Sequence of chain 1.A:
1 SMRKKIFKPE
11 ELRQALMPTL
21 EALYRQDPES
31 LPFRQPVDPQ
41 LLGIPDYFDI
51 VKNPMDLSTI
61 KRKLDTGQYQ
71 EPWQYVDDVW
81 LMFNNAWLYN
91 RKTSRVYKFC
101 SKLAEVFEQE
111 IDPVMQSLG

Binding-site contacts:
Ligand atom C12 contacts residue VAL96 of chain 1.A at 3.8 Å (hydrophobic).
Ligand atom O1 contacts residue PRO32 of chain 1.A at 3.0 Å (h-bond).
Ligand atom N1 contacts residue PRO32 of chain 1.A at 2.8 Å (h-bond).
Ligand atom CL contacts residue PHE99 of chain 1.A at 4.0 Å.
Ligand atom C5 contacts residue LEU31 of chain 1.A at 3.9 Å (hydrophobic).
Ligand atom C15 contacts residue VAL96 of chain 1.A at 4.0 Å (hydrophobic).
Ligand atom C17 contacts residue TYR89 of chain 1.A at 3.5 Å (hydrophobic).
Ligand atom C7 contacts residue PRO32 of chain 1.A at 3.9 Å (hydrophobic).
Ligand atom N contacts residue LEU42 of chain 1.A at 3.8 Å.
Ligand atom C6 contacts residue PRO32 of chain 1.A at 3.8 Å (hydrophobic).
Ligand atom C17 contacts residue TYR47 of chain 1.A at 3.7 Å (hydrophobic).
Ligand atom C14 contacts residue VAL96 of chain 1.A at 3.8 Å (hydrophobic).
Ligand atom C17 contacts residue ASN90 of chain 1.A at 3.5 Å.
Ligand atom O1 contacts residue GLN35 of chain 1.A at 3.6 Å.
Ligand atom C14 contacts residue ASN90 of chain 1.A at 4.0 Å.
Ligand atom C10 contacts residue PRO32 of chain 1.A at 3.8 Å (hydrophobic).
Ligand atom C11 contacts residue PRO32 of chain 1.A at 3.9 Å (hydrophobic).
Ligand atom C17 contacts residue ILE44 of chain 1.A at 3.8 Å (hydrophobic).
Ligand atom C18 contacts residue VAL96 of chain 1.A at 3.9 Å (hydrophobic).
Ligand atom O2 contacts residue VAL96 of chain 1.A at 3.8 Å.
Ligand atom C5 contacts residue PRO32 of chain 1.A at 3.9 Å (hydrophobic).
Ligand atom C16 contacts residue ASN90 of chain 1.A at 3.6 Å.
Ligand atom C12 contacts residue LEU42 of chain 1.A at 4.0 Å (hydrophobic).
Ligand atom C19 contacts residue VAL37 of chain 1.A at 3.5 Å (hydrophobic).
Ligand atom C6 contacts residue ARG95 of chain 1.A at 3.9 Å.
Ligand atom C7 contacts residue ARG95 of chain 1.A at 4.0 Å.
Ligand atom C19 contacts residue PHE33 of chain 1.A at 3.8 Å (hydrophobic).
Ligand atom O contacts residue LEU42 of chain 1.A at 3.2 Å.
Ligand atom C19 contacts residue VAL96 of chain 1.A at 3.9 Å (hydrophobic).
Ligand atom C18 contacts residue PRO32 of chain 1.A at 3.7 Å (hydrophobic).
Ligand atom C13 contacts residue LEU42 of chain 1.A at 3.6 Å (hydrophobic).
Ligand atom C16 contacts residue VAL37 of chain 1.A at 4.0 Å (hydrophobic).
Ligand atom O2 contacts residue ASN90 of chain 1.A at 2.8 Å (h-bond).
Ligand atom C15 contacts residue VAL37 of chain 1.A at 3.8 Å (hydrophobic).
Ligand atom C4 contacts residue LEU31 of chain 1.A at 3.9 Å (hydrophobic).
Ligand atom CL contacts residue ARG95 of chain 1.A at 3.3 Å.
Ligand atom CL contacts residue PRO32 of chain 1.A at 3.9 Å.
Ligand atom C18 contacts residue VAL37 of chain 1.A at 3.5 Å (hydrophobic).
Ligand atom C11 contacts residue VAL96 of chain 1.A at 3.9 Å (hydrophobic).
Ligand atom C19 contacts residue PRO32 of chain 1.A at 3.7 Å (hydrophobic).

A protein and the small-molecule ligand that binds it are described below.
Small molecule (SMILES): CCc1c(C(=O)N[C@@H]2c3cc(Cl)ccc3CC[C@H]2O)[nH]c(C)c1C(C)=O